This small molecule binds to this protein.
Small molecule (SMILES): CC(=O)N[C@@H]1[C@@H](O)[C@H](O)[C@@H](CO)O[C@H]1O

Binding-site contacts:
Ligand atom C7 contacts residue ASN87 of chain 43.C at 3.9 Å.
Ligand atom C8 contacts residue ILE155 of chain 43.C at 3.7 Å (hydrophobic).
Ligand atom O5 contacts residue ASN87 of chain 43.C at 2.4 Å (h-bond).
Ligand atom C5 contacts residue SER79 of chain 43.C at 4.3 Å.
Ligand atom C6 contacts residue SER79 of chain 43.C at 3.6 Å.
Ligand atom C4 contacts residue ASN87 of chain 43.C at 4.2 Å.
Ligand atom N2 contacts residue ASN87 of chain 43.C at 2.9 Å (h-bond).
Ligand atom O5 contacts residue SER79 of chain 43.C at 3.8 Å.
Ligand atom C1 contacts residue ASN87 of chain 43.C at 1.4 Å.
Ligand atom C5 contacts residue ASN87 of chain 43.C at 3.7 Å.
Ligand atom O6 contacts residue SER79 of chain 43.C at 2.5 Å (h-bond).
Ligand atom C3 contacts residue ASN87 of chain 43.C at 3.8 Å.
Ligand atom O7 contacts residue ASN87 of chain 43.C at 4.4 Å.
Ligand atom C2 contacts residue ASN87 of chain 43.C at 2.5 Å.
Ligand atom O6 contacts residue LEU91 of chain 43.C at 3.9 Å.

Sequence of chain 43.C:
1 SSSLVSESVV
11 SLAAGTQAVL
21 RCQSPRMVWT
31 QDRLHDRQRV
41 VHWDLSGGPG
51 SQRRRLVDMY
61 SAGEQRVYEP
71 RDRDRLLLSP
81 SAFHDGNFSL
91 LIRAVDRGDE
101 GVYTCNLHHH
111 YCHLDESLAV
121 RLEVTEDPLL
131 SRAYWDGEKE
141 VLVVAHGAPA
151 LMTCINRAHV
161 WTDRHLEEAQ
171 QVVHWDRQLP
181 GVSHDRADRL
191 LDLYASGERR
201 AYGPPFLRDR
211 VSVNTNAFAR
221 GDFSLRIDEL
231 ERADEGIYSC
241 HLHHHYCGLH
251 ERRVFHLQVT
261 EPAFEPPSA